A protein and the small-molecule ligand that binds it are described below.
Small molecule (SMILES): CC(=O)N[C@@H]1[C@@H](O)[C@@H](O)[C@@H](CO)O[C@H]1O

Binding-site contacts:
Ligand atom C2 contacts residue GLY158 of chain 1.M at 3.6 Å.
Ligand atom O3 contacts residue GLY158 of chain 1.M at 3.3 Å.
Ligand atom O4 contacts residue ASP193 of chain 1.M at 3.4 Å (salt-bridge).
Ligand atom O4 contacts residue ARG75 of chain 1.M at 3.3 Å (salt-bridge).
Ligand atom O7 contacts residue ASN97 of chain 1.M at 3.7 Å.
Ligand atom N2 contacts residue UDP1 of chain 1.RA at 4.2 Å.
Ligand atom C5 contacts residue GLN194 of chain 1.M at 3.1 Å.
Ligand atom C2 contacts residue GLY159 of chain 1.M at 3.9 Å.
Ligand atom C6 contacts residue TRP191 of chain 1.M at 4.0 Å (hydrophobic).
Ligand atom C1 contacts residue GLN194 of chain 1.M at 1.3 Å.
Ligand atom C3 contacts residue GLY159 of chain 1.M at 4.1 Å.
Ligand atom O5 contacts residue TRP191 of chain 1.M at 3.8 Å.
Ligand atom N2 contacts residue GLY158 of chain 1.M at 3.8 Å.
Ligand atom C7 contacts residue UDP1 of chain 1.RA at 3.4 Å.
Ligand atom C3 contacts residue GLN194 of chain 1.M at 3.5 Å.
Ligand atom O4 contacts residue GLN194 of chain 1.M at 3.8 Å.
Ligand atom C2 contacts residue GLN194 of chain 1.M at 2.2 Å.
Ligand atom O3 contacts residue GLY159 of chain 1.M at 3.1 Å (h-bond).
Ligand atom C3 contacts residue ASN97 of chain 1.M at 4.0 Å.
Ligand atom O3 contacts residue ASN97 of chain 1.M at 2.7 Å (h-bond).
Ligand atom C4 contacts residue UDP1 of chain 1.RA at 3.7 Å.
Ligand atom O4 contacts residue THR72 of chain 1.M at 4.1 Å.
Ligand atom O7 contacts residue GLY159 of chain 1.M at 3.1 Å.
Ligand atom C4 contacts residue GLN194 of chain 1.M at 3.7 Å.
Ligand atom C8 contacts residue UDP1 of chain 1.RA at 2.5 Å.
Ligand atom N2 contacts residue GLY159 of chain 1.M at 3.6 Å.
Ligand atom O4 contacts residue GLY158 of chain 1.M at 4.2 Å.
Ligand atom N2 contacts residue GLN194 of chain 1.M at 3.1 Å (h-bond).
Ligand atom C6 contacts residue GLN194 of chain 1.M at 4.1 Å.
Ligand atom O7 contacts residue UDP1 of chain 1.RA at 3.9 Å.
Ligand atom C5 contacts residue UDP1 of chain 1.RA at 3.8 Å.
Ligand atom C7 contacts residue GLY159 of chain 1.M at 3.9 Å.
Ligand atom O6 contacts residue GLN194 of chain 1.M at 4.2 Å.
Ligand atom C3 contacts residue UDP1 of chain 1.RA at 3.7 Å.
Ligand atom N2 contacts residue ALA157 of chain 1.M at 3.8 Å.
Ligand atom O6 contacts residue HIS192 of chain 1.M at 4.2 Å.
Ligand atom O6 contacts residue THR72 of chain 1.M at 4.2 Å.
Ligand atom O5 contacts residue GLN194 of chain 1.M at 1.8 Å (h-bond).
Ligand atom C8 contacts residue ILE230 of chain 1.M at 4.0 Å (hydrophobic).
Ligand atom O6 contacts residue ASP193 of chain 1.M at 3.4 Å (salt-bridge).

Sequence of chain 1.M:
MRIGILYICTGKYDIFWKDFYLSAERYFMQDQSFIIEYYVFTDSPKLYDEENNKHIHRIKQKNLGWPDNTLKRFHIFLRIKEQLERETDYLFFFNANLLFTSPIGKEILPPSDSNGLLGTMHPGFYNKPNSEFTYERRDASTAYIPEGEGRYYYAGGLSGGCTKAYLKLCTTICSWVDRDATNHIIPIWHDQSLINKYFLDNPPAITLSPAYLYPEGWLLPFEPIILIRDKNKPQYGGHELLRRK